Sequence of chain 1.B:
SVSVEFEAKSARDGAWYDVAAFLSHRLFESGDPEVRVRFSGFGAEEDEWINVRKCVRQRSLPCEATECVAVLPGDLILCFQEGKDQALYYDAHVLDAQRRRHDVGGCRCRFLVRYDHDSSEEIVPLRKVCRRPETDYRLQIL

This small molecule binds to this protein.
Small molecule (SMILES): C[C@H](NC(=O)[C@@H](NC(=O)[C@H](CCC(N)=O)NC(=O)[C@H](CCCCN)NC(=O)[C@@H](N)[C@@H](C)O)[C@@H](C)O)C(=O)N[C@@H](CCCN=C(N)N)C(=O)N[C@H](C=O)CCCC[N+](C)(C)C

Binding-site contacts:
Ligand atom NE2 contacts residue ARG134 of chain 1.B at 3.4 Å.
Ligand atom CE contacts residue GLU14 of chain 1.B at 3.9 Å.
Ligand atom CA contacts residue TYR96 of chain 1.B at 3.5 Å (hydrophobic).
Ligand atom NH2 contacts residue GLN93 of chain 1.B at 3.5 Å (h-bond).
Ligand atom O contacts residue TYR96 of chain 1.B at 3.4 Å.
Ligand atom O contacts residue PRO69 of chain 1.B at 3.6 Å.
Ligand atom N contacts residue PRO69 of chain 1.B at 3.8 Å.
Ligand atom CD contacts residue ASP25 of chain 1.B at 3.8 Å.
Ligand atom CG contacts residue TYR96 of chain 1.B at 3.4 Å (hydrophobic).
Ligand atom O contacts residue ALA94 of chain 1.B at 3.0 Å (h-bond).
Ligand atom NH2 contacts residue GLY90 of chain 1.B at 3.8 Å.
Ligand atom NH1 contacts residue ASP92 of chain 1.B at 3.1 Å (salt-bridge).
Ligand atom NH2 contacts residue ASP92 of chain 1.B at 3.5 Å (salt-bridge).
Ligand atom N contacts residue TYR96 of chain 1.B at 2.7 Å (h-bond).
Ligand atom C contacts residue TYR96 of chain 1.B at 3.6 Å (hydrophobic).
Ligand atom CG contacts residue PRO69 of chain 1.B at 3.8 Å (hydrophobic).
Ligand atom O contacts residue PHE87 of chain 1.B at 3.5 Å.
Ligand atom CM1 contacts residue ASP20 of chain 1.B at 3.4 Å.
Ligand atom NZ contacts residue LEU85 of chain 1.B at 3.8 Å.
Ligand atom CB contacts residue TYR96 of chain 1.B at 3.4 Å (hydrophobic).
Ligand atom N contacts residue ALA94 of chain 1.B at 3.1 Å (h-bond).
Ligand atom NZ contacts residue GLU14 of chain 1.B at 2.8 Å (salt-bridge).
Ligand atom C contacts residue PRO69 of chain 1.B at 3.5 Å (hydrophobic).
Ligand atom CB contacts residue PHE87 of chain 1.B at 3.8 Å (hydrophobic).
Ligand atom O contacts residue GLN93 of chain 1.B at 3.3 Å.
Ligand atom CE contacts residue ASP25 of chain 1.B at 3.4 Å.
Ligand atom CB contacts residue TYR96 of chain 1.B at 3.5 Å (hydrophobic).
Ligand atom CA contacts residue ALA94 of chain 1.B at 3.6 Å (hydrophobic).
Ligand atom CE contacts residue SER67 of chain 1.B at 3.8 Å.
Ligand atom NZ contacts residue ASP25 of chain 1.B at 2.7 Å (salt-bridge).
Ligand atom N contacts residue PRO69 of chain 1.B at 3.6 Å.
Ligand atom O contacts residue LEU95 of chain 1.B at 3.5 Å.
Ligand atom CM1 contacts residue SER17 of chain 1.B at 3.5 Å.
Ligand atom NH1 contacts residue GLN93 of chain 1.B at 3.8 Å.
Ligand atom CM3 contacts residue TYR24 of chain 1.B at 3.6 Å (hydrophobic).
Ligand atom C contacts residue ALA94 of chain 1.B at 3.8 Å (hydrophobic).
Ligand atom CA contacts residue TYR96 of chain 1.B at 3.6 Å (hydrophobic).
Ligand atom CZ contacts residue ASP92 of chain 1.B at 3.8 Å.
Ligand atom O contacts residue ASP92 of chain 1.B at 3.2 Å (salt-bridge).
Ligand atom CE contacts residue TYR24 of chain 1.B at 3.3 Å (hydrophobic).